Sequence of chain 5.A:
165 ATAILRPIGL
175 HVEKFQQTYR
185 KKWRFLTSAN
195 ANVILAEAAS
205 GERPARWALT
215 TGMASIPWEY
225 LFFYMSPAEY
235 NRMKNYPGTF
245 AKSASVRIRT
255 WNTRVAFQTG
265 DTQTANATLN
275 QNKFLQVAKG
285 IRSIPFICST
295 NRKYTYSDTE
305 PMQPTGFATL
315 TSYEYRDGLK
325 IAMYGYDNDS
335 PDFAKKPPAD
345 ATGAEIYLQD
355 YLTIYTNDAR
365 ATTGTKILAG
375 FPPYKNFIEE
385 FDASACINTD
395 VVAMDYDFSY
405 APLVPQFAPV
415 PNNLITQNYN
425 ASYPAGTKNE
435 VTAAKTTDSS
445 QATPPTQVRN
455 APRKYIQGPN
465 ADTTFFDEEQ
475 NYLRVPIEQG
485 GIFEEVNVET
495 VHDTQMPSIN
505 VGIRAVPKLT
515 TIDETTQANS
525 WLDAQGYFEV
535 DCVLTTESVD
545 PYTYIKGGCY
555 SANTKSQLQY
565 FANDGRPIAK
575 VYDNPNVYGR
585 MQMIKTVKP

This protein binds this small molecule.
Small molecule (SMILES): N=c1ccn([C@H]2C[C@H](O[P](=O)(O)OC[C@H]3O[C@@H](n4cnc5c(=O)nc(N)[nH]c54)C[C@@H]3O[P](=O)(O)OC[C@H]3O[C@@H](n4cnc5c(N)ncnc54)C[C@@H]3O)[C@@H](COP(=O)=O)O2)c(=O)[nH]1

Binding-site contacts:
Ligand atom C5 contacts residue VAL495 of chain 5.A at 3.0 Å (hydrophobic).
Ligand atom N4 contacts residue PHE487 of chain 5.A at 2.9 Å (h-bond).
Ligand atom O6 contacts residue DG4 of chain 5.C at 3.5 Å (h-bond).
Ligand atom C6 contacts residue DG3 of chain 5.C at 3.5 Å.
Ligand atom O3' contacts residue SER403 of chain 5.A at 3.5 Å.
Ligand atom OP2 contacts residue HIS496 of chain 5.A at 2.9 Å (h-bond).
Ligand atom C1' contacts residue SER403 of chain 5.A at 3.2 Å.
Ligand atom C6 contacts residue VAL495 of chain 5.A at 3.7 Å (hydrophobic).
Ligand atom N9 contacts residue DG3 of chain 5.C at 3.6 Å.
Ligand atom C5 contacts residue DG3 of chain 5.C at 3.4 Å.
Ligand atom C2 contacts residue TYR404 of chain 5.A at 3.6 Å (hydrophobic).
Ligand atom C4 contacts residue GLU493 of chain 5.A at 3.4 Å.
Ligand atom O3' contacts residue HIS496 of chain 5.A at 3.7 Å.
Ligand atom C5' contacts residue ASP401 of chain 5.A at 3.5 Å.
Ligand atom O5' contacts residue SER403 of chain 5.A at 3.1 Å (h-bond).
Ligand atom C5' contacts residue SER403 of chain 5.A at 3.2 Å.
Ligand atom C2' contacts residue THR494 of chain 5.A at 3.3 Å.
Ligand atom N4 contacts residue GLU493 of chain 5.A at 2.6 Å (salt-bridge).
Ligand atom C2 contacts residue DG3 of chain 5.C at 3.4 Å.
Ligand atom N2 contacts residue DG3 of chain 5.C at 3.5 Å (h-bond).
Ligand atom N4 contacts residue VAL495 of chain 5.A at 3.1 Å.
Ligand atom C8 contacts residue DG3 of chain 5.C at 3.6 Å.
Ligand atom C4' contacts residue ASP401 of chain 5.A at 3.5 Å.
Ligand atom N3 contacts residue DG3 of chain 5.C at 3.4 Å.
Ligand atom C4 contacts residue DG3 of chain 5.C at 3.5 Å.
Ligand atom N4 contacts residue GLU489 of chain 5.A at 3.7 Å.
Ligand atom N3 contacts residue GLU493 of chain 5.A at 3.5 Å (salt-bridge).
Ligand atom O4' contacts residue ASP401 of chain 5.A at 3.2 Å (salt-bridge).
Ligand atom C5' contacts residue PHE402 of chain 5.A at 3.4 Å (hydrophobic).
Ligand atom C4 contacts residue PHE487 of chain 5.A at 3.7 Å (hydrophobic).
Ligand atom N1 contacts residue DG3 of chain 5.C at 3.5 Å.
Ligand atom O3' contacts residue ASP401 of chain 5.A at 3.5 Å.
Ligand atom N1 contacts residue TYR404 of chain 5.A at 3.6 Å.
Ligand atom O6 contacts residue DG3 of chain 5.C at 3.5 Å.
Ligand atom C6 contacts residue TYR404 of chain 5.A at 3.6 Å (hydrophobic).
Ligand atom C4 contacts residue VAL495 of chain 5.A at 3.1 Å (hydrophobic).
Ligand atom O4' contacts residue SER403 of chain 5.A at 3.3 Å (h-bond).
Ligand atom O5' contacts residue ASP401 of chain 5.A at 3.7 Å.
Ligand atom C1' contacts residue DG3 of chain 5.C at 3.7 Å.
Ligand atom O4' contacts residue DG3 of chain 5.C at 3.2 Å (h-bond).